Binding-site contacts:
Ligand atom C8 contacts residue SER244 of chain 1.R at 3.7 Å.
Ligand atom C4 contacts residue ASN204 of chain 1.R at 4.3 Å.
Ligand atom O5 contacts residue ASN204 of chain 1.R at 2.4 Å (h-bond).
Ligand atom C1 contacts residue ASN204 of chain 1.R at 1.4 Å.
Ligand atom C2 contacts residue ASN204 of chain 1.R at 2.4 Å.
Ligand atom C3 contacts residue ASN204 of chain 1.R at 3.8 Å.
Ligand atom O7 contacts residue ASN204 of chain 1.R at 3.3 Å (h-bond).
Ligand atom C5 contacts residue ASN204 of chain 1.R at 3.7 Å.
Ligand atom O7 contacts residue HIS321 of chain 1.R at 3.7 Å.
Ligand atom N2 contacts residue ASN204 of chain 1.R at 2.8 Å (h-bond).
Ligand atom C8 contacts residue ASN204 of chain 1.R at 4.3 Å.
Ligand atom C8 contacts residue GLU245 of chain 1.R at 3.4 Å.
Ligand atom C7 contacts residue ASN204 of chain 1.R at 3.2 Å.

Sequence of chain 1.R:
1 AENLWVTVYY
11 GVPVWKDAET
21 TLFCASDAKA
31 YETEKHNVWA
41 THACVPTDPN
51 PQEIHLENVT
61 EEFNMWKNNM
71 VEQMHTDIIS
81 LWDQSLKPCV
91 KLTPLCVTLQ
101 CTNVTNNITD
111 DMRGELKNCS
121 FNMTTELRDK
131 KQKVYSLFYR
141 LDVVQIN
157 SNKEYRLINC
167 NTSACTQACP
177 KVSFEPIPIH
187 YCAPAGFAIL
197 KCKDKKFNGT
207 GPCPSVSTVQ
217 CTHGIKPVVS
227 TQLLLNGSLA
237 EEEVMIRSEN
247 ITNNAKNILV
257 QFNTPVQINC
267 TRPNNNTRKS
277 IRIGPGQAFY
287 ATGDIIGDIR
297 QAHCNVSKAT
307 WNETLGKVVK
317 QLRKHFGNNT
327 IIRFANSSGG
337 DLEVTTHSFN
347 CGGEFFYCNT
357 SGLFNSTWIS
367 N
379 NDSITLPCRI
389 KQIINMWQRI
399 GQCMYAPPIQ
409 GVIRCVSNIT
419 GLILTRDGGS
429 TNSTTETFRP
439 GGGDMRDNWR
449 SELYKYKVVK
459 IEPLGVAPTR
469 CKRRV

The protein below binds the small molecule below.
Small molecule (SMILES): CC(=O)N[C@H]1[C@H](O[C@H]2[C@H](O)[C@@H](NC(C)=O)CO[C@@H]2CO)O[C@H](CO)[C@@H](O)[C@@H]1O